This small molecule binds to this protein.
Small molecule (SMILES): Nc1ccn([C@@H]2O[C@H](CO[P](=O)(O)O[C@H]3[C@@H](O)[C@H](n4ccc(N)nc4=O)O[C@@H]3CO[P](=O)(O)O[C@H]3[C@@H](O)[C@H](n4ccc(N)nc4=O)O[C@@H]3CO)[C@@H](O)[C@H]2O)c(=O)n1

Binding-site contacts:
Ligand atom O4' contacts residue ARG12 of chain 8.D at 4.0 Å.
Ligand atom O5' contacts residue LYS131 of chain 7.C at 3.3 Å.
Ligand atom C1' contacts residue ARG12 of chain 8.D at 3.9 Å.
Ligand atom C2 contacts residue ARG12 of chain 8.D at 4.5 Å.
Ligand atom OP1 contacts residue THR176 of chain 7.C at 3.4 Å (h-bond).
Ligand atom C4' contacts residue TRP75 of chain 7.C at 4.5 Å (hydrophobic).
Ligand atom C5' contacts residue ARG12 of chain 8.D at 4.3 Å.
Ligand atom C4' contacts residue ARG12 of chain 8.D at 3.6 Å.
Ligand atom O2' contacts residue THR13 of chain 8.D at 3.7 Å.
Ligand atom OP1 contacts residue TRP75 of chain 7.C at 3.9 Å.
Ligand atom O5' contacts residue ARG12 of chain 8.D at 4.1 Å.
Ligand atom O2' contacts residue VAL14 of chain 8.D at 4.3 Å.
Ligand atom OP1 contacts residue VAL14 of chain 8.D at 3.4 Å.
Ligand atom C5' contacts residue LYS131 of chain 7.C at 4.2 Å.
Ligand atom O2' contacts residue TYR111 of chain 8.D at 4.3 Å.
Ligand atom O2 contacts residue ARG12 of chain 8.D at 3.6 Å.
Ligand atom O2' contacts residue ARG12 of chain 8.D at 3.6 Å.
Ligand atom P contacts residue TYR111 of chain 8.D at 4.5 Å.
Ligand atom OP1 contacts residue SER73 of chain 7.C at 3.2 Å (h-bond).
Ligand atom OP2 contacts residue SER73 of chain 7.C at 4.0 Å.
Ligand atom OP1 contacts residue TYR111 of chain 8.D at 3.6 Å (h-bond).
Ligand atom P contacts residue SER73 of chain 7.C at 4.1 Å.
Ligand atom P contacts residue TRP75 of chain 7.C at 4.3 Å.
Ligand atom O3' contacts residue TRP75 of chain 7.C at 3.6 Å.
Ligand atom O2' contacts residue ASP11 of chain 8.D at 3.5 Å.
Ligand atom O3' contacts residue THR13 of chain 8.D at 4.4 Å.
Ligand atom O5' contacts residue TYR111 of chain 8.D at 4.4 Å.

Sequence of chain 7.C:
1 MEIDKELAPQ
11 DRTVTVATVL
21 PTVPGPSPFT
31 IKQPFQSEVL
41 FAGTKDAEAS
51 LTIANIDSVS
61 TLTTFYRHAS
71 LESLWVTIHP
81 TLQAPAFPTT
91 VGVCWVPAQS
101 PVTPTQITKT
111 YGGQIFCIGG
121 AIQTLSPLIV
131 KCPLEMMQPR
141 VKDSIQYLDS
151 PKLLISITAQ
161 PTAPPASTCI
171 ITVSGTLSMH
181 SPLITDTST

Sequence of chain 8.D:
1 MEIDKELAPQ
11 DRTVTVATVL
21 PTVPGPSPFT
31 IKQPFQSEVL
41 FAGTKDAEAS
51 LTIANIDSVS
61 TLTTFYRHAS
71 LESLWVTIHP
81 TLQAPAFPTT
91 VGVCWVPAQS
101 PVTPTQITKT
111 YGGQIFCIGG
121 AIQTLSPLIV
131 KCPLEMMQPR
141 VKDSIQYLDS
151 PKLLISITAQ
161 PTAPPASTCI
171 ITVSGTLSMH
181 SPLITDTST